Binding-site contacts:
Ligand atom N5 contacts residue ILE93 of chain 1.A at 3.5 Å.
Ligand atom C3 contacts residue LEU87 of chain 1.A at 3.7 Å (hydrophobic).
Ligand atom N5 contacts residue ASP186 of chain 1.A at 3.6 Å.
Ligand atom C7 contacts residue ASP186 of chain 1.A at 3.7 Å.
Ligand atom C33 contacts residue THR109 of chain 1.A at 3.5 Å.
Ligand atom C9 contacts residue ASP186 of chain 1.A at 3.4 Å.
Ligand atom O6 contacts residue ASP186 of chain 1.A at 3.3 Å (salt-bridge).
Ligand atom C25 contacts residue ALA61 of chain 1.A at 3.5 Å (hydrophobic).
Ligand atom O28 contacts residue PHE187 of chain 1.A at 3.6 Å.
Ligand atom N10 contacts residue GLU80 of chain 1.A at 3.7 Å.
Ligand atom C14 contacts residue PHE187 of chain 1.A at 3.6 Å (hydrophobic).
Ligand atom O6 contacts residue ILE93 of chain 1.A at 3.2 Å.
Ligand atom C18 contacts residue PHE187 of chain 1.A at 3.4 Å (hydrophobic).
Ligand atom O28 contacts residue VAL32 of chain 1.A at 3.4 Å.
Ligand atom O37 contacts residue ASP186 of chain 1.A at 2.9 Å (salt-bridge).
Ligand atom N26 contacts residue TYR111 of chain 1.A at 3.4 Å.
Ligand atom O37 contacts residue PHE187 of chain 1.A at 3.5 Å (h-bond).
Ligand atom N15 contacts residue PHE187 of chain 1.A at 3.4 Å.
Ligand atom C34 contacts residue ALA61 of chain 1.A at 3.5 Å (hydrophobic).
Ligand atom C9 contacts residue GLU80 of chain 1.A at 3.6 Å.
Ligand atom C34 contacts residue THR109 of chain 1.A at 3.5 Å.
Ligand atom C16 contacts residue PHE187 of chain 1.A at 3.8 Å (hydrophobic).
Ligand atom C25 contacts residue ASP110 of chain 1.A at 3.8 Å.
Ligand atom C11 contacts residue ASP186 of chain 1.A at 3.7 Å.
Ligand atom N26 contacts residue MET112 of chain 1.A at 2.9 Å (h-bond).
Ligand atom N5 contacts residue ALA185 of chain 1.A at 3.5 Å.
Ligand atom O6 contacts residue ALA185 of chain 1.A at 3.6 Å.
Ligand atom N27 contacts residue MET112 of chain 1.A at 3.2 Å (h-bond).
Ligand atom N29 contacts residue ILE93 of chain 1.A at 3.7 Å.
Ligand atom C1 contacts residue HIS166 of chain 1.A at 3.7 Å.
Ligand atom C34 contacts residue MET107 of chain 1.A at 3.4 Å (hydrophobic).
Ligand atom C2 contacts residue LEU87 of chain 1.A at 3.6 Å (hydrophobic).
Ligand atom C35 contacts residue MET107 of chain 1.A at 3.6 Å (hydrophobic).
Ligand atom N27 contacts residue TYR111 of chain 1.A at 3.8 Å.
Ligand atom C34 contacts residue LYS63 of chain 1.A at 3.5 Å.
Ligand atom C33 contacts residue ALA61 of chain 1.A at 3.7 Å (hydrophobic).
Ligand atom C20 contacts residue PHE187 of chain 1.A at 3.8 Å (hydrophobic).
Ligand atom C30 contacts residue GLU80 of chain 1.A at 3.3 Å.
Ligand atom C33 contacts residue LYS63 of chain 1.A at 3.6 Å.
Ligand atom O37 contacts residue ALA185 of chain 1.A at 3.6 Å.

Sequence of chain 1.A:
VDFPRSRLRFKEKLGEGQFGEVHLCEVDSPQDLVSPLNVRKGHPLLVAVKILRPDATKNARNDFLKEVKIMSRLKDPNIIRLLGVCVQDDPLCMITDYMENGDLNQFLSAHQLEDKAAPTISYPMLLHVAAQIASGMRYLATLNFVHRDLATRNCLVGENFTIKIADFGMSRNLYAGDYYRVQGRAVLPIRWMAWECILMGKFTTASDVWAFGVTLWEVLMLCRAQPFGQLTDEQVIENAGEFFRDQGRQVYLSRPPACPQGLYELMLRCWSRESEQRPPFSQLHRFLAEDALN

The small molecule below binds the protein below.
Small molecule (SMILES): O=C(c1ccc2[nH]ncc2c1)N1CCC2(CC1)C(=O)N(Cc1nc(C3CC3)no1)CN2c1ccccc1